Binding-site contacts:
Ligand atom OAD contacts residue TYR10 of chain 1.B at 3.9 Å.
Ligand atom CAT contacts residue SER54 of chain 1.B at 4.0 Å.
Ligand atom CAQ contacts residue ARG11 of chain 1.B at 4.1 Å.
Ligand atom CAE contacts residue THR55 of chain 1.B at 3.6 Å.
Ligand atom CAP contacts residue TYR65 of chain 1.B at 3.4 Å (hydrophobic).
Ligand atom CAQ contacts residue SER54 of chain 1.B at 4.3 Å.
Ligand atom CAG contacts residue TYR65 of chain 1.B at 3.6 Å (hydrophobic).
Ligand atom CAH contacts residue TYR61 of chain 1.B at 4.2 Å (hydrophobic).
Ligand atom CAI contacts residue SER54 of chain 1.B at 3.8 Å.
Ligand atom CAF contacts residue SER54 of chain 1.B at 3.9 Å.
Ligand atom O contacts residue TYR65 of chain 1.B at 3.9 Å.
Ligand atom CAK contacts residue TYR65 of chain 1.B at 3.8 Å (hydrophobic).
Ligand atom CAU contacts residue TYR65 of chain 1.B at 4.3 Å (hydrophobic).
Ligand atom CAF contacts residue TYR61 of chain 1.B at 4.2 Å (hydrophobic).
Ligand atom CAJ contacts residue ARG11 of chain 1.B at 4.1 Å.
Ligand atom OAD contacts residue ARG11 of chain 1.B at 3.2 Å.
Ligand atom CAI contacts residue ARG41 of chain 1.B at 3.9 Å.
Ligand atom CAS contacts residue SER54 of chain 1.B at 4.3 Å.
Ligand atom CAF contacts residue THR127 of chain 1.B at 4.2 Å.
Ligand atom CAE contacts residue SER54 of chain 1.B at 4.2 Å.
Ligand atom CAR contacts residue TYR65 of chain 1.B at 4.3 Å (hydrophobic).
Ligand atom NAN contacts residue ARG11 of chain 1.B at 4.0 Å.
Ligand atom CAR contacts residue TYR12 of chain 1.B at 3.6 Å (hydrophobic).
Ligand atom CAH contacts residue SER56 of chain 1.B at 4.0 Å.
Ligand atom CAA contacts residue TYR65 of chain 1.B at 3.3 Å (hydrophobic).
Ligand atom CAJ contacts residue TYR12 of chain 1.B at 3.5 Å (hydrophobic).
Ligand atom CAE contacts residue SER56 of chain 1.B at 4.2 Å.
Ligand atom CAF contacts residue GLU131 of chain 1.B at 3.8 Å.
Ligand atom NAM contacts residue TYR65 of chain 1.B at 3.4 Å (h-bond).
Ligand atom OAD contacts residue TYR12 of chain 1.B at 2.8 Å (h-bond).
Ligand atom NAN contacts residue TYR12 of chain 1.B at 2.9 Å (h-bond).
Ligand atom CAQ contacts residue TYR12 of chain 1.B at 3.6 Å (hydrophobic).
Ligand atom CAR contacts residue ARG11 of chain 1.B at 4.0 Å.
Ligand atom CAE contacts residue GLU131 of chain 1.B at 4.3 Å.
Ligand atom CAH contacts residue THR55 of chain 1.B at 3.7 Å.
Ligand atom OAD contacts residue THR62 of chain 1.B at 3.7 Å.
Ligand atom CAJ contacts residue TYR65 of chain 1.B at 4.1 Å (hydrophobic).
Ligand atom CAE contacts residue TYR61 of chain 1.B at 3.9 Å (hydrophobic).
Ligand atom C contacts residue TYR65 of chain 1.B at 3.7 Å (hydrophobic).
Ligand atom CAF contacts residue ARG41 of chain 1.B at 4.1 Å.

Sequence of chain 1.B:
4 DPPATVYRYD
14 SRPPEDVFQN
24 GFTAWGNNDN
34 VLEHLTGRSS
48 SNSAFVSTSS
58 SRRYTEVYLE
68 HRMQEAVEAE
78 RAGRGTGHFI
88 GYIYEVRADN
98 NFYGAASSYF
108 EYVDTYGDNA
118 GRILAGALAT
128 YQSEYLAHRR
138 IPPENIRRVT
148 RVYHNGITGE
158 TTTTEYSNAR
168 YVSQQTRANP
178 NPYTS

The small molecule below binds the protein below.
Small molecule (SMILES): CN(C)CC(=O)Nc1ccc2[nH]c(=O)c3ccccc3c2c1